Sequence of chain 1.B:
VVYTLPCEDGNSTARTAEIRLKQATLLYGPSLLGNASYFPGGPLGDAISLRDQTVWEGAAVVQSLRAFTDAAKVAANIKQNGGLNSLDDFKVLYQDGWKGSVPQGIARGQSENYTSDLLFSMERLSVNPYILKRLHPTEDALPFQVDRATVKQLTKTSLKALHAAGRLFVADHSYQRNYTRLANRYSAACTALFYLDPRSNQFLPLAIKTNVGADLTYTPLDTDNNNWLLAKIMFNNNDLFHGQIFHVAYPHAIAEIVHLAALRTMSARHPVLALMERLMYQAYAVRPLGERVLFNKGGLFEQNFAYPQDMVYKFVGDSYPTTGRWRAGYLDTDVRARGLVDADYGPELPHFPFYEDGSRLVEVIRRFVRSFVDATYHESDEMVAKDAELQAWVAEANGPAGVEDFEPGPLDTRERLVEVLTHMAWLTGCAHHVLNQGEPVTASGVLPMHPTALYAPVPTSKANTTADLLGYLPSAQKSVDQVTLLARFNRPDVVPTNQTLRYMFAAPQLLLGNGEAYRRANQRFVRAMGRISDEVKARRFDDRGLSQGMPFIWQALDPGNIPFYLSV

Binding-site contacts:
Ligand atom C8 contacts residue GLY582 of chain 1.B at 3.5 Å.
Ligand atom O4 contacts residue PHE578 of chain 1.B at 4.1 Å.
Ligand atom O6 contacts residue GLY146 of chain 1.B at 4.1 Å.
Ligand atom O5 contacts residue ASN150 of chain 1.B at 2.4 Å (h-bond).
Ligand atom C4 contacts residue ASN150 of chain 1.B at 4.3 Å.
Ligand atom C3 contacts residue ASN150 of chain 1.B at 3.8 Å.
Ligand atom C5 contacts residue ASN150 of chain 1.B at 3.7 Å.
Ligand atom O7 contacts residue PRO588 of chain 1.B at 4.5 Å.
Ligand atom C8 contacts residue PRO588 of chain 1.B at 3.6 Å (hydrophobic).
Ligand atom C2 contacts residue GLY582 of chain 1.B at 3.7 Å.
Ligand atom C3 contacts residue PHE578 of chain 1.B at 4.5 Å (hydrophobic).
Ligand atom N2 contacts residue GLY582 of chain 1.B at 2.8 Å (h-bond).
Ligand atom C8 contacts residue ARG581 of chain 1.B at 3.8 Å.
Ligand atom C6 contacts residue GLU149 of chain 1.B at 4.2 Å.
Ligand atom C2 contacts residue ASN150 of chain 1.B at 2.5 Å.
Ligand atom C6 contacts residue PHE578 of chain 1.B at 4.3 Å (hydrophobic).
Ligand atom C5 contacts residue PHE578 of chain 1.B at 3.7 Å (hydrophobic).
Ligand atom N2 contacts residue PRO588 of chain 1.B at 4.0 Å.
Ligand atom C8 contacts residue ASN150 of chain 1.B at 4.5 Å.
Ligand atom O6 contacts residue GLU149 of chain 1.B at 3.2 Å.
Ligand atom N2 contacts residue ASN150 of chain 1.B at 2.9 Å (h-bond).
Ligand atom O3 contacts residue GLY582 of chain 1.B at 3.3 Å.
Ligand atom C7 contacts residue GLY582 of chain 1.B at 3.6 Å.
Ligand atom O5 contacts residue PRO588 of chain 1.B at 4.4 Å.
Ligand atom C1 contacts residue GLY582 of chain 1.B at 4.2 Å.
Ligand atom C7 contacts residue PHE578 of chain 1.B at 3.9 Å (hydrophobic).
Ligand atom C8 contacts residue LEU583 of chain 1.B at 4.0 Å (hydrophobic).
Ligand atom C1 contacts residue PHE578 of chain 1.B at 4.1 Å (hydrophobic).
Ligand atom C1 contacts residue PRO588 of chain 1.B at 3.5 Å (hydrophobic).
Ligand atom C7 contacts residue PRO588 of chain 1.B at 3.8 Å (hydrophobic).
Ligand atom C1 contacts residue GLY146 of chain 1.B at 4.3 Å.
Ligand atom C8 contacts residue PHE578 of chain 1.B at 4.1 Å (hydrophobic).
Ligand atom C3 contacts residue GLY582 of chain 1.B at 3.6 Å.
Ligand atom C1 contacts residue ASN150 of chain 1.B at 1.5 Å.
Ligand atom O5 contacts residue PHE578 of chain 1.B at 4.2 Å.
Ligand atom C7 contacts residue ASN150 of chain 1.B at 3.4 Å.
Ligand atom O5 contacts residue GLY146 of chain 1.B at 4.0 Å.
Ligand atom O7 contacts residue PHE578 of chain 1.B at 3.6 Å.
Ligand atom O5 contacts residue GLU149 of chain 1.B at 4.0 Å.
Ligand atom O7 contacts residue ASN150 of chain 1.B at 3.3 Å.

This protein binds this small molecule.
Small molecule (SMILES): CC(=O)N[C@H]1[C@H](O[C@H]2[C@H](O)[C@@H](NC(C)=O)CO[C@@H]2CO)O[C@H](CO)[C@@H](O)[C@@H]1O